Sequence of chain 1.B:
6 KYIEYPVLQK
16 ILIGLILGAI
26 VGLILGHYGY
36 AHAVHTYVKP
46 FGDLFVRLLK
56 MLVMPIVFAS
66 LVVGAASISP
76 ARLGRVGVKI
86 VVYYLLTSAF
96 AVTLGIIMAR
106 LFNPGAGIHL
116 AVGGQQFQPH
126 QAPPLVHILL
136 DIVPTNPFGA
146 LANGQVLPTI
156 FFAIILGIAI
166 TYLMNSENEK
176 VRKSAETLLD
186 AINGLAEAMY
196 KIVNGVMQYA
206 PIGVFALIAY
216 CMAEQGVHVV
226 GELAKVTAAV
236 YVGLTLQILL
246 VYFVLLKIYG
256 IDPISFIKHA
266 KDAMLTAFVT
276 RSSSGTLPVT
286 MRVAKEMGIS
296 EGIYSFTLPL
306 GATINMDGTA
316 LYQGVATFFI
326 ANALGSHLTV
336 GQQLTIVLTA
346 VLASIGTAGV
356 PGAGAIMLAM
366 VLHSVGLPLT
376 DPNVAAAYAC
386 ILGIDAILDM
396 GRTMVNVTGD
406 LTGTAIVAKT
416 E

A small-molecule ligand and the protein it binds are described below.
Small molecule (SMILES): N[C@@H](CC(=O)O)C(=O)O

Binding-site contacts:
Ligand atom OXT contacts residue THR398 of chain 1.B at 3.8 Å.
Ligand atom OD1 contacts residue ARG397 of chain 1.B at 2.4 Å (salt-bridge).
Ligand atom N contacts residue THR398 of chain 1.B at 2.8 Å (h-bond).
Ligand atom C contacts residue VAL355 of chain 1.B at 3.7 Å (hydrophobic).
Ligand atom O contacts residue THR398 of chain 1.B at 3.2 Å.
Ligand atom N contacts residue ASP394 of chain 1.B at 3.0 Å (salt-bridge).
Ligand atom CG contacts residue ARG397 of chain 1.B at 3.1 Å.
Ligand atom OD1 contacts residue GLY359 of chain 1.B at 2.8 Å (h-bond).
Ligand atom CB contacts residue THR352 of chain 1.B at 3.7 Å.
Ligand atom OD2 contacts residue THR352 of chain 1.B at 3.3 Å.
Ligand atom C contacts residue THR398 of chain 1.B at 3.5 Å.
Ligand atom O contacts residue MET311 of chain 1.B at 3.0 Å.
Ligand atom CA contacts residue MET311 of chain 1.B at 3.9 Å (hydrophobic).
Ligand atom OD2 contacts residue ARG397 of chain 1.B at 2.9 Å.
Ligand atom OD1 contacts residue PRO356 of chain 1.B at 3.3 Å (h-bond).
Ligand atom OXT contacts residue SER277 of chain 1.B at 3.5 Å.
Ligand atom CG contacts residue THR314 of chain 1.B at 3.5 Å.
Ligand atom OD1 contacts residue ALA358 of chain 1.B at 3.5 Å (h-bond).
Ligand atom CA contacts residue THR398 of chain 1.B at 3.6 Å.
Ligand atom C contacts residue MET311 of chain 1.B at 3.4 Å (hydrophobic).
Ligand atom O contacts residue ASN401 of chain 1.B at 3.3 Å (h-bond).
Ligand atom CB contacts residue THR314 of chain 1.B at 3.7 Å.
Ligand atom CG contacts residue ALA358 of chain 1.B at 3.8 Å (hydrophobic).
Ligand atom N contacts residue VAL355 of chain 1.B at 3.9 Å.
Ligand atom CG contacts residue THR352 of chain 1.B at 3.5 Å.
Ligand atom OD2 contacts residue GLY359 of chain 1.B at 3.2 Å (h-bond).
Ligand atom CG contacts residue GLY359 of chain 1.B at 3.1 Å.
Ligand atom OXT contacts residue SER278 of chain 1.B at 3.0 Å (h-bond).
Ligand atom C contacts residue GLY354 of chain 1.B at 3.6 Å.
Ligand atom C contacts residue SER278 of chain 1.B at 3.4 Å.
Ligand atom O contacts residue SER278 of chain 1.B at 2.8 Å.
Ligand atom CA contacts residue ASN401 of chain 1.B at 3.3 Å.
Ligand atom OXT contacts residue VAL355 of chain 1.B at 2.6 Å (h-bond).
Ligand atom N contacts residue ARG397 of chain 1.B at 3.6 Å.
Ligand atom OD2 contacts residue THR314 of chain 1.B at 2.5 Å (h-bond).
Ligand atom C contacts residue ASN401 of chain 1.B at 3.7 Å.
Ligand atom N contacts residue PRO356 of chain 1.B at 3.6 Å (h-bond).
Ligand atom CB contacts residue MET311 of chain 1.B at 3.8 Å (hydrophobic).
Ligand atom OD1 contacts residue ASP394 of chain 1.B at 3.6 Å.
Ligand atom OXT contacts residue GLY354 of chain 1.B at 3.0 Å.